This protein binds this small molecule.
Small molecule (SMILES): Cc1ncc(COP(=O)(O)O)c(CNc2csc(C(=O)O)c2)c1O

Sequence of chain 1.B:
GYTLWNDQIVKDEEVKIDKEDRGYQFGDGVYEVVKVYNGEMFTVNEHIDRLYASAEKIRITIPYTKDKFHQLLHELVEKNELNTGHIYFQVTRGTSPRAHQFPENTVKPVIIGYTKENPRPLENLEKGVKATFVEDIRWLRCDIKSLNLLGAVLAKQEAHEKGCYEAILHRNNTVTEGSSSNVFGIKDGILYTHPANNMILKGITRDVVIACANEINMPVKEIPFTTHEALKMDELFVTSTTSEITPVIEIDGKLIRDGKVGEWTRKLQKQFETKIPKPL

Binding-site contacts:
Ligand atom C3A contacts residue THR242 of chain 1.B at 3.4 Å.
Ligand atom O3P contacts residue ILE204 of chain 1.B at 3.4 Å (h-bond).
Ligand atom C2 contacts residue GLU177 of chain 1.B at 3.5 Å.
Ligand atom N4A contacts residue ACY1 of chain 1.E at 3.6 Å.
Ligand atom P contacts residue THR241 of chain 1.B at 3.5 Å.
Ligand atom C3T contacts residue SER180 of chain 1.B at 3.6 Å.
Ligand atom N1 contacts residue SER181 of chain 1.B at 3.3 Å (h-bond).
Ligand atom C6 contacts residue GLU177 of chain 1.B at 3.6 Å.
Ligand atom O3P contacts residue SER240 of chain 1.B at 3.6 Å.
Ligand atom N4A contacts residue SER180 of chain 1.B at 2.7 Å (h-bond).
Ligand atom C3T contacts residue ACY1 of chain 1.E at 3.2 Å.
Ligand atom O3P contacts residue THR205 of chain 1.B at 2.7 Å (h-bond).
Ligand atom C6 contacts residue ASN182 of chain 1.B at 3.4 Å.
Ligand atom C4T contacts residue SER180 of chain 1.B at 3.4 Å.
Ligand atom P contacts residue ILE204 of chain 1.B at 3.6 Å.
Ligand atom S contacts residue THR242 of chain 1.B at 3.2 Å.
Ligand atom C6 contacts residue SER181 of chain 1.B at 3.4 Å.
Ligand atom O3 contacts residue ACY1 of chain 1.E at 3.1 Å (h-bond).
Ligand atom N1 contacts residue GLU177 of chain 1.B at 2.7 Å (salt-bridge).
Ligand atom C2T contacts residue ACY1 of chain 1.E at 3.2 Å.
Ligand atom C4T contacts residue ACY1 of chain 1.E at 3.3 Å.
Ligand atom C4T contacts residue SER240 of chain 1.B at 3.7 Å.
Ligand atom C4 contacts residue SER180 of chain 1.B at 3.6 Å.
Ligand atom O1P contacts residue GLY203 of chain 1.B at 3.6 Å.
Ligand atom C2T contacts residue THR242 of chain 1.B at 3.5 Å.
Ligand atom O3 contacts residue SER180 of chain 1.B at 3.6 Å.
Ligand atom C4A contacts residue ACY1 of chain 1.E at 3.5 Å.
Ligand atom C3 contacts residue SER180 of chain 1.B at 3.6 Å.
Ligand atom C5T contacts residue ACY1 of chain 1.E at 3.1 Å.
Ligand atom N1 contacts residue LEU201 of chain 1.B at 3.7 Å.
Ligand atom O1P contacts residue ILE204 of chain 1.B at 2.8 Å (h-bond).
Ligand atom O4P contacts residue GLY203 of chain 1.B at 3.5 Å.
Ligand atom O2T contacts residue THR242 of chain 1.B at 3.0 Å.
Ligand atom N4A contacts residue SER240 of chain 1.B at 3.7 Å.
Ligand atom C4A contacts residue LYS145 of chain 1.B at 3.4 Å.
Ligand atom O1P contacts residue ARG50 of chain 1.B at 2.8 Å (salt-bridge).
Ligand atom O2P contacts residue THR241 of chain 1.B at 2.7 Å (h-bond).
Ligand atom C2A contacts residue ARG138 of chain 1.B at 3.7 Å.
Ligand atom C2A contacts residue GLU177 of chain 1.B at 3.5 Å.
Ligand atom S contacts residue ACY1 of chain 1.E at 3.3 Å (h-bond).